The small molecule below binds the protein below.
Small molecule (SMILES): NC(=[NH2+])NCCC[C@H](N)C(=O)O

Sequence of chain 1.B:
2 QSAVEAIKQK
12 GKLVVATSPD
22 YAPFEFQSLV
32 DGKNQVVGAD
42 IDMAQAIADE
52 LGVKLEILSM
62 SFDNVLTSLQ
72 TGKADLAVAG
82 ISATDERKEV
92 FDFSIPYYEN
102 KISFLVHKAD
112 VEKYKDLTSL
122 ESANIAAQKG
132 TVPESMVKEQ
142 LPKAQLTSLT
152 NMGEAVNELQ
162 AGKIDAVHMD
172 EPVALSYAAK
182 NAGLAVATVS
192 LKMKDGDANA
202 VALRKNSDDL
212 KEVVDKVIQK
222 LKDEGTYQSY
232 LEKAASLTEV

Binding-site contacts:
Ligand atom NH1 contacts residue GLU26 of chain 1.B at 2.9 Å (salt-bridge).
Ligand atom O contacts residue SER83 of chain 1.B at 2.8 Å (h-bond).
Ligand atom CB contacts residue ASP171 of chain 1.B at 3.4 Å.
Ligand atom CA contacts residue ASP171 of chain 1.B at 3.5 Å.
Ligand atom N contacts residue ASP171 of chain 1.B at 3.0 Å (salt-bridge).
Ligand atom N contacts residue GLY81 of chain 1.B at 2.8 Å (h-bond).
Ligand atom NE contacts residue PHE63 of chain 1.B at 3.3 Å.
Ligand atom CB contacts residue TYR22 of chain 1.B at 3.8 Å (hydrophobic).
Ligand atom NH1 contacts residue SER19 of chain 1.B at 3.0 Å (h-bond).
Ligand atom CZ contacts residue ALA80 of chain 1.B at 3.6 Å (hydrophobic).
Ligand atom OXT contacts residue THR132 of chain 1.B at 3.2 Å.
Ligand atom CA contacts residue SER83 of chain 1.B at 3.6 Å.
Ligand atom NH1 contacts residue ALA80 of chain 1.B at 3.4 Å (h-bond).
Ligand atom NE contacts residue ALA80 of chain 1.B at 2.8 Å (h-bond).
Ligand atom O contacts residue ILE82 of chain 1.B at 3.4 Å.
Ligand atom O contacts residue ARG88 of chain 1.B at 2.8 Å (salt-bridge).
Ligand atom C contacts residue ARG88 of chain 1.B at 3.5 Å.
Ligand atom CG contacts residue GLY81 of chain 1.B at 3.3 Å.
Ligand atom C contacts residue SER83 of chain 1.B at 3.6 Å.
Ligand atom CD contacts residue TYR22 of chain 1.B at 3.5 Å (hydrophobic).
Ligand atom CZ contacts residue PHE63 of chain 1.B at 3.4 Å (hydrophobic).
Ligand atom CD contacts residue GLN129 of chain 1.B at 3.5 Å.
Ligand atom CG contacts residue PHE63 of chain 1.B at 3.6 Å (hydrophobic).
Ligand atom N contacts residue SER83 of chain 1.B at 3.0 Å (h-bond).
Ligand atom NH2 contacts residue PHE63 of chain 1.B at 3.8 Å.
Ligand atom NH2 contacts residue TYR22 of chain 1.B at 3.6 Å.
Ligand atom NH2 contacts residue ASP21 of chain 1.B at 2.9 Å (salt-bridge).
Ligand atom NH2 contacts residue GLN129 of chain 1.B at 3.0 Å (h-bond).
Ligand atom CZ contacts residue TYR22 of chain 1.B at 3.4 Å (hydrophobic).
Ligand atom NH1 contacts residue ASP21 of chain 1.B at 3.6 Å (salt-bridge).
Ligand atom CA contacts residue GLY81 of chain 1.B at 3.8 Å.
Ligand atom CD contacts residue PHE63 of chain 1.B at 3.5 Å (hydrophobic).
Ligand atom OXT contacts residue VAL133 of chain 1.B at 2.9 Å (h-bond).
Ligand atom O contacts residue GLY81 of chain 1.B at 3.5 Å (h-bond).
Ligand atom CG contacts residue ALA80 of chain 1.B at 3.7 Å (hydrophobic).
Ligand atom O contacts residue PHE63 of chain 1.B at 3.7 Å.
Ligand atom NH1 contacts residue TYR22 of chain 1.B at 3.4 Å.
Ligand atom CZ contacts residue ASP21 of chain 1.B at 3.7 Å.
Ligand atom OXT contacts residue ARG88 of chain 1.B at 2.9 Å (salt-bridge).
Ligand atom NE contacts residue TYR22 of chain 1.B at 3.4 Å.